Binding-site contacts:
Ligand atom O1B contacts residue ALA182 of chain 1.G at 3.9 Å.
Ligand atom N7 contacts residue PHE355 of chain 1.G at 3.5 Å.
Ligand atom O2B contacts residue THR185 of chain 1.G at 3.0 Å (h-bond).
Ligand atom C5 contacts residue MET186 of chain 1.G at 3.8 Å (hydrophobic).
Ligand atom O3A contacts residue LYS184 of chain 1.G at 3.6 Å.
Ligand atom C1' contacts residue PHE355 of chain 1.G at 3.2 Å (hydrophobic).
Ligand atom C8 contacts residue PHE355 of chain 1.G at 3.4 Å (hydrophobic).
Ligand atom C2' contacts residue PHE355 of chain 1.G at 3.6 Å (hydrophobic).
Ligand atom O2B contacts residue LYS184 of chain 1.G at 3.8 Å.
Ligand atom O3A contacts residue ALA182 of chain 1.G at 3.8 Å.
Ligand atom C2 contacts residue PHE355 of chain 1.G at 3.7 Å (hydrophobic).
Ligand atom C4 contacts residue PHE355 of chain 1.G at 3.4 Å (hydrophobic).
Ligand atom O3G contacts residue LYS181 of chain 1.G at 3.6 Å (salt-bridge).
Ligand atom C8 contacts residue GLY183 of chain 1.G at 3.6 Å.
Ligand atom O3G contacts residue ARG366 of chain 1.F at 3.3 Å (salt-bridge).
Ligand atom N1 contacts residue PHE355 of chain 1.G at 3.9 Å.
Ligand atom N3B contacts residue LYS181 of chain 1.G at 3.3 Å (salt-bridge).
Ligand atom O1B contacts residue LYS184 of chain 1.G at 3.0 Å.
Ligand atom C5 contacts residue PHE355 of chain 1.G at 3.5 Å (hydrophobic).
Ligand atom PG contacts residue ARG366 of chain 1.F at 3.6 Å.
Ligand atom O1B contacts residue LYS181 of chain 1.G at 4.0 Å.
Ligand atom N3 contacts residue PHE355 of chain 1.G at 3.3 Å.
Ligand atom O3A contacts residue GLY183 of chain 1.G at 3.3 Å (h-bond).
Ligand atom C6 contacts residue PHE355 of chain 1.G at 3.9 Å (hydrophobic).
Ligand atom PB contacts residue LYS184 of chain 1.G at 4.0 Å.
Ligand atom O4' contacts residue PHE355 of chain 1.G at 3.6 Å.
Ligand atom N9 contacts residue MET186 of chain 1.G at 3.6 Å.
Ligand atom C8 contacts residue MET186 of chain 1.G at 4.0 Å (hydrophobic).
Ligand atom O2G contacts residue ARG366 of chain 1.F at 2.8 Å (salt-bridge).
Ligand atom N3 contacts residue MET186 of chain 1.G at 3.8 Å.
Ligand atom C4 contacts residue MET186 of chain 1.G at 3.5 Å (hydrophobic).
Ligand atom O3G contacts residue PRO180 of chain 1.G at 3.9 Å.
Ligand atom N1 contacts residue MET186 of chain 1.G at 4.0 Å.
Ligand atom C6 contacts residue MET186 of chain 1.G at 4.0 Å (hydrophobic).
Ligand atom N9 contacts residue PHE355 of chain 1.G at 3.1 Å.
Ligand atom N6 contacts residue THR158 of chain 1.G at 4.0 Å.
Ligand atom O1G contacts residue LYS184 of chain 1.G at 3.4 Å (salt-bridge).
Ligand atom O2G contacts residue ARG212 of chain 1.G at 3.3 Å (salt-bridge).
Ligand atom O1B contacts residue GLY183 of chain 1.G at 4.0 Å.
Ligand atom O2' contacts residue PHE355 of chain 1.G at 3.3 Å.

Sequence of chain 1.F:
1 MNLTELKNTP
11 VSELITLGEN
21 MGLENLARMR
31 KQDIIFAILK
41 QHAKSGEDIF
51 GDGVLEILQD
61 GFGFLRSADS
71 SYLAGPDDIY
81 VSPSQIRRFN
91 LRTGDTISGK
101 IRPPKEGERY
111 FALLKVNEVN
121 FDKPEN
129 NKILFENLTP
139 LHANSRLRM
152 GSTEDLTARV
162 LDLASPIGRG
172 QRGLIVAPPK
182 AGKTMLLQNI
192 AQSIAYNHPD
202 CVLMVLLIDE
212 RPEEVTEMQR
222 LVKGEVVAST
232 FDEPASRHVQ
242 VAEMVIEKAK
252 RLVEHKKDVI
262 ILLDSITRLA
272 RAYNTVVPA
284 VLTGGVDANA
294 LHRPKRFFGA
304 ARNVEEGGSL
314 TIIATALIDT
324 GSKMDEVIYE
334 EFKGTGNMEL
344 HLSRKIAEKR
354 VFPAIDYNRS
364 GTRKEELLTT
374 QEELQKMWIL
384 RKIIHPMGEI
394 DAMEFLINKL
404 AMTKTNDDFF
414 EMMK

Sequence of chain 1.G:
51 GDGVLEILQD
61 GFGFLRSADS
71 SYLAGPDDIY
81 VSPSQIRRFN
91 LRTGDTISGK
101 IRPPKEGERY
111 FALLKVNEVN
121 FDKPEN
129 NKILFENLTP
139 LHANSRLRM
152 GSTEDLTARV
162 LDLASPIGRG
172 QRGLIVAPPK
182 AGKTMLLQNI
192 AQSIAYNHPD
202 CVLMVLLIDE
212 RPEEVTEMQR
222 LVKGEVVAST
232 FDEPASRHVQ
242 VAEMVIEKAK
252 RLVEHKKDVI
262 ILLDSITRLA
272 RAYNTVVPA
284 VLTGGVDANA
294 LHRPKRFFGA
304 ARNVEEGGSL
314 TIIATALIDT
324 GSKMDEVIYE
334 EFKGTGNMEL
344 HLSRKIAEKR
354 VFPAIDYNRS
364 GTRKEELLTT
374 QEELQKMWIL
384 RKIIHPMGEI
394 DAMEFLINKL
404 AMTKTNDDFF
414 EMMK

A small-molecule ligand and the protein it binds are described below.
Small molecule (SMILES): Nc1ncnc2c1ncn2[C@@H]1O[C@H](CO[P](=O)(O)O[P](=O)(O)NP(=O)(O)O)[C@@H](O)[C@H]1O